Binding-site contacts:
Ligand atom CD1 contacts residue ALA136 of chain 7.A at 3.8 Å (hydrophobic).
Ligand atom O contacts residue SER153 of chain 7.A at 3.7 Å.
Ligand atom OE1 contacts residue ASN105 of chain 7.A at 3.0 Å (h-bond).
Ligand atom NE2 contacts residue ASN105 of chain 7.A at 3.6 Å.
Ligand atom OH contacts residue LYS129 of chain 7.A at 3.6 Å.
Ligand atom CD contacts residue LYS104 of chain 7.A at 3.5 Å.
Ligand atom NE2 contacts residue LYS104 of chain 7.A at 2.3 Å (salt-bridge).
Ligand atom C contacts residue ARG132 of chain 7.A at 3.8 Å.
Ligand atom CD2 contacts residue ILE103 of chain 7.A at 3.9 Å (hydrophobic).
Ligand atom CD contacts residue ASN106 of chain 7.A at 4.0 Å.
Ligand atom CD1 contacts residue MET135 of chain 7.A at 3.7 Å (hydrophobic).
Ligand atom SD contacts residue GLU50 of chain 7.A at 3.6 Å.
Ligand atom O contacts residue ARG132 of chain 7.A at 3.7 Å.
Ligand atom OE1 contacts residue ASN106 of chain 7.A at 3.2 Å (h-bond).
Ligand atom CD1 contacts residue ILE103 of chain 7.A at 3.7 Å (hydrophobic).
Ligand atom O contacts residue ASN106 of chain 7.A at 4.0 Å.
Ligand atom CD1 contacts residue LEU111 of chain 7.A at 3.7 Å (hydrophobic).
Ligand atom CD contacts residue ASN105 of chain 7.A at 3.7 Å.
Ligand atom CA contacts residue ARG132 of chain 7.A at 3.6 Å.
Ligand atom O contacts residue ASN106 of chain 7.A at 3.6 Å.
Ligand atom CE contacts residue GLU50 of chain 7.A at 3.7 Å.
Ligand atom CG contacts residue ILE103 of chain 7.A at 3.5 Å (hydrophobic).
Ligand atom SD contacts residue TYR53 of chain 7.A at 3.9 Å.
Ligand atom CB contacts residue ILE103 of chain 7.A at 3.9 Å (hydrophobic).
Ligand atom SD contacts residue PRO152 of chain 7.A at 3.5 Å.
Ligand atom O contacts residue ASN105 of chain 7.A at 3.8 Å.
Ligand atom SD contacts residue MET135 of chain 7.A at 3.6 Å.
Ligand atom CE1 contacts residue ARG132 of chain 7.A at 3.7 Å.
Ligand atom CG2 contacts residue ARG132 of chain 7.A at 3.6 Å.
Ligand atom CB contacts residue MET135 of chain 7.A at 3.5 Å (hydrophobic).
Ligand atom O contacts residue ASN106 of chain 7.A at 3.8 Å.
Ligand atom N contacts residue MET135 of chain 7.A at 3.8 Å.
Ligand atom CG contacts residue MET135 of chain 7.A at 4.0 Å (hydrophobic).
Ligand atom CD1 contacts residue ARG132 of chain 7.A at 3.4 Å.
Ligand atom CD1 contacts residue ARG132 of chain 7.A at 3.7 Å.
Ligand atom CE contacts residue ARG132 of chain 7.A at 3.3 Å.
Ligand atom CE contacts residue MET135 of chain 7.A at 3.7 Å (hydrophobic).
Ligand atom O contacts residue ARG132 of chain 7.A at 3.7 Å.
Ligand atom CE2 contacts residue ILE103 of chain 7.A at 4.0 Å (hydrophobic).
Ligand atom CG contacts residue LEU46 of chain 7.A at 3.8 Å (hydrophobic).

Sequence of chain 7.A:
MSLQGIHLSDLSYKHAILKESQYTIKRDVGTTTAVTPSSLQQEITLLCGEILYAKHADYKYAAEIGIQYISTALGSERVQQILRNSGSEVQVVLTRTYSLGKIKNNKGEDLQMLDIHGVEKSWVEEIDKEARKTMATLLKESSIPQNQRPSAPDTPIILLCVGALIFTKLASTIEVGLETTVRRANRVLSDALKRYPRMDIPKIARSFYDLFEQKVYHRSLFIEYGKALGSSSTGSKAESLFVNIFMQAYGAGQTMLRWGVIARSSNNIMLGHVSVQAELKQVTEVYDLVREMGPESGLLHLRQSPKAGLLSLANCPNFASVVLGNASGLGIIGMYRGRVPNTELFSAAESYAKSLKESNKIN

A small-molecule ligand and the protein it binds are described below.
Small molecule (SMILES): CC[C@H](C)[C@H](NC(=O)[C@H](CC(C)C)NC(=O)[C@H](CCC(N)=O)NC(=O)[C@H](Cc1ccc(O)cc1)NC(=O)[C@@H](NC(=O)[C@@H](N)CC(=O)O)[C@@H](C)CC)C(=O)N[C@H](C=O)CCSC